Sequence of chain 1.A:
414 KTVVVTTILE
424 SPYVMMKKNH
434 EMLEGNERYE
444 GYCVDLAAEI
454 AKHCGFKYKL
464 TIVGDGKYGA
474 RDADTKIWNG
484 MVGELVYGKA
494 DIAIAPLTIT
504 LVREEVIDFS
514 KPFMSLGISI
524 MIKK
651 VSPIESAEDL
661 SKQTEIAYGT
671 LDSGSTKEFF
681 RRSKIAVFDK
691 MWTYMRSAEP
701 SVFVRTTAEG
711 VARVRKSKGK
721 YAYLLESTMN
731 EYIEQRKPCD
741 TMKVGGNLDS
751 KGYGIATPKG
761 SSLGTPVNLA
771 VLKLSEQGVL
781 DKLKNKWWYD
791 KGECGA

This small molecule binds to this protein.
Small molecule (SMILES): N[C@@H](CCC(=O)O)C(=O)O

Binding-site contacts:
Ligand atom OXT contacts residue TYR471 of chain 1.A at 3.5 Å.
Ligand atom C contacts residue PRO499 of chain 1.A at 3.8 Å (hydrophobic).
Ligand atom CA contacts residue PRO499 of chain 1.A at 3.8 Å (hydrophobic).
Ligand atom C contacts residue ARG506 of chain 1.A at 3.7 Å.
Ligand atom CB contacts residue GLU726 of chain 1.A at 4.2 Å.
Ligand atom OE1 contacts residue LEU671 of chain 1.A at 4.2 Å.
Ligand atom OXT contacts residue ARG506 of chain 1.A at 3.0 Å (salt-bridge).
Ligand atom OE2 contacts residue THR676 of chain 1.A at 2.7 Å (h-bond).
Ligand atom CD contacts residue SER675 of chain 1.A at 4.2 Å.
Ligand atom CG contacts residue GLY674 of chain 1.A at 3.9 Å.
Ligand atom O contacts residue TYR471 of chain 1.A at 3.2 Å.
Ligand atom CG contacts residue TYR471 of chain 1.A at 4.0 Å (hydrophobic).
Ligand atom C contacts residue THR501 of chain 1.A at 3.4 Å.
Ligand atom CD contacts residue LEU671 of chain 1.A at 4.1 Å (hydrophobic).
Ligand atom CD contacts residue THR676 of chain 1.A at 3.8 Å.
Ligand atom OE2 contacts residue SER675 of chain 1.A at 3.6 Å (h-bond).
Ligand atom C contacts residue TYR471 of chain 1.A at 3.6 Å (hydrophobic).
Ligand atom CG contacts residue SER675 of chain 1.A at 3.9 Å.
Ligand atom N contacts residue TYR471 of chain 1.A at 4.1 Å.
Ligand atom CD contacts residue GLU726 of chain 1.A at 4.1 Å.
Ligand atom O contacts residue THR501 of chain 1.A at 3.2 Å (h-bond).
Ligand atom OE1 contacts residue THR676 of chain 1.A at 4.3 Å.
Ligand atom O contacts residue ARG506 of chain 1.A at 3.3 Å (salt-bridge).
Ligand atom OE1 contacts residue GLU726 of chain 1.A at 3.5 Å.
Ligand atom CA contacts residue THR501 of chain 1.A at 3.3 Å.
Ligand atom OXT contacts residue GLY674 of chain 1.A at 3.7 Å.
Ligand atom C contacts residue SER675 of chain 1.A at 3.9 Å.
Ligand atom CA contacts residue GLU726 of chain 1.A at 3.2 Å.
Ligand atom OXT contacts residue THR501 of chain 1.A at 4.0 Å.
Ligand atom N contacts residue GLU726 of chain 1.A at 3.0 Å (salt-bridge).
Ligand atom CB contacts residue TYR471 of chain 1.A at 3.5 Å (hydrophobic).
Ligand atom C contacts residue GLU726 of chain 1.A at 4.3 Å.
Ligand atom N contacts residue TYR753 of chain 1.A at 3.2 Å.
Ligand atom N contacts residue PRO499 of chain 1.A at 2.7 Å (h-bond).
Ligand atom CG contacts residue LEU671 of chain 1.A at 3.7 Å (hydrophobic).
Ligand atom OXT contacts residue SER675 of chain 1.A at 3.2 Å (h-bond).
Ligand atom O contacts residue PRO499 of chain 1.A at 3.1 Å (h-bond).
Ligand atom N contacts residue THR501 of chain 1.A at 3.1 Å (h-bond).
Ligand atom O contacts residue LEU500 of chain 1.A at 3.5 Å.
Ligand atom CA contacts residue TYR471 of chain 1.A at 4.2 Å (hydrophobic).